Sequence of chain 1.TA:
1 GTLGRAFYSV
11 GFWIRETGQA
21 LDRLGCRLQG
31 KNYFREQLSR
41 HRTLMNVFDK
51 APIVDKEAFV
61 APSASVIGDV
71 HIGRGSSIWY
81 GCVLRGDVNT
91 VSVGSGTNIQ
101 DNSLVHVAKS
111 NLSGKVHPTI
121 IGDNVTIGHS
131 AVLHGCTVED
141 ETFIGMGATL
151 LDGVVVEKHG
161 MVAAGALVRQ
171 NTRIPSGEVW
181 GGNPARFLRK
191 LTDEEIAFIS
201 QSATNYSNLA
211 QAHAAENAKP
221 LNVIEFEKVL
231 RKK

Sequence of chain 1.BA:
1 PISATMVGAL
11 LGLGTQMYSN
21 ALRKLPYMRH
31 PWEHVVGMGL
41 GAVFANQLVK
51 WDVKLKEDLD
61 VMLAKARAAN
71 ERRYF

Binding-site contacts:
Ligand atom CB contacts residue T7X1 of chain 1.RB at 4.2 Å.
Ligand atom O2 contacts residue PTY1 of chain 1.IB at 3.7 Å.
Ligand atom O51 contacts residue TRP32 of chain 1.BA at 4.1 Å.
Ligand atom P contacts residue PGT1 of chain 1.PB at 3.6 Å.
Ligand atom C contacts residue ARG27 of chain 1.TA at 2.5 Å.
Ligand atom C1 contacts residue GLU33 of chain 1.BA at 4.0 Å.
Ligand atom O4 contacts residue PGT1 of chain 1.PB at 2.8 Å (h-bond).
Ligand atom C14 contacts residue PGT1 of chain 1.PB at 3.7 Å.
Ligand atom O12 contacts residue PTY1 of chain 1.IB at 3.7 Å.
Ligand atom O11 contacts residue PGT1 of chain 1.PB at 3.3 Å.
Ligand atom OT1 contacts residue ARG23 of chain 1.TA at 3.3 Å (salt-bridge).
Ligand atom OT2 contacts residue ARG23 of chain 1.TA at 1.3 Å (salt-bridge).
Ligand atom O2 contacts residue PGT1 of chain 1.PB at 3.7 Å.
Ligand atom O4 contacts residue T7X1 of chain 1.RB at 2.5 Å (h-bond).
Ligand atom C2 contacts residue ARG452 of chain 1.N at 4.1 Å.
Ligand atom C9 contacts residue LEU21 of chain 1.TA at 3.9 Å (hydrophobic).
Ligand atom C8 contacts residue T7X1 of chain 1.RB at 4.2 Å.
Ligand atom C13 contacts residue TRP32 of chain 1.BA at 3.3 Å (hydrophobic).
Ligand atom C14 contacts residue PTY1 of chain 1.IB at 4.2 Å.
Ligand atom P contacts residue T7X1 of chain 1.RB at 4.0 Å.
Ligand atom O12 contacts residue ARG452 of chain 1.N at 3.6 Å.
Ligand atom C10 contacts residue LEU21 of chain 1.TA at 3.7 Å (hydrophobic).
Ligand atom O3 contacts residue PGT1 of chain 1.PB at 3.4 Å (h-bond).
Ligand atom C6 contacts residue T7X1 of chain 1.RB at 4.1 Å.
Ligand atom CA contacts residue ARG23 of chain 1.TA at 3.2 Å.
Ligand atom C1 contacts residue PGT1 of chain 1.PB at 4.0 Å.
Ligand atom OT1 contacts residue ARG27 of chain 1.TA at 1.3 Å (salt-bridge).
Ligand atom C13 contacts residue GLU33 of chain 1.BA at 4.0 Å.
Ligand atom C2 contacts residue PTY1 of chain 1.IB at 4.2 Å.
Ligand atom C1 contacts residue TRP32 of chain 1.BA at 4.0 Å (hydrophobic).
Ligand atom CA contacts residue TYR198 of chain 1.RA at 3.8 Å (hydrophobic).
Ligand atom N contacts residue ARG23 of chain 1.TA at 3.0 Å (salt-bridge).
Ligand atom O12 contacts residue GLU33 of chain 1.BA at 3.1 Å (salt-bridge).
Ligand atom C contacts residue ARG23 of chain 1.TA at 2.4 Å.
Ligand atom CA contacts residue ARG27 of chain 1.TA at 3.4 Å.
Ligand atom C9 contacts residue TRP32 of chain 1.BA at 4.2 Å (hydrophobic).
Ligand atom C15 contacts residue PGT1 of chain 1.PB at 4.1 Å.
Ligand atom N contacts residue TYR198 of chain 1.RA at 3.9 Å.
Ligand atom OT2 contacts residue ARG27 of chain 1.TA at 3.4 Å (salt-bridge).
Ligand atom CB contacts residue ARG27 of chain 1.TA at 3.6 Å.

Sequence of chain 1.N:
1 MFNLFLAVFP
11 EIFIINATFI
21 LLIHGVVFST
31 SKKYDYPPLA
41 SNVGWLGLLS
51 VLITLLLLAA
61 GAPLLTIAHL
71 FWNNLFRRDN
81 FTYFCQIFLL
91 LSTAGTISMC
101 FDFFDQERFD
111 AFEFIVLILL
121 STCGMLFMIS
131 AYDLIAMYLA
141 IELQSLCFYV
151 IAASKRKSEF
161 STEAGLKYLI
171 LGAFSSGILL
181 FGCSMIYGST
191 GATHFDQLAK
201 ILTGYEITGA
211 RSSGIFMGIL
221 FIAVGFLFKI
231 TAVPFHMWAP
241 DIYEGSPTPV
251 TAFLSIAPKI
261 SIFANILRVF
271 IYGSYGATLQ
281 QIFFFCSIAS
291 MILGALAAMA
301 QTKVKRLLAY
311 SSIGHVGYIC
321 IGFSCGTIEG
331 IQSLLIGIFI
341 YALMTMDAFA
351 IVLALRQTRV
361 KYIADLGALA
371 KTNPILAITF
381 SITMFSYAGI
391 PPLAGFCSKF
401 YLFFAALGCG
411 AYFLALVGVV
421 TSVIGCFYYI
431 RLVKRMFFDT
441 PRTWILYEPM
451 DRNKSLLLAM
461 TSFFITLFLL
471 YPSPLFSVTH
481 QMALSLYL

Sequence of chain 1.RA:
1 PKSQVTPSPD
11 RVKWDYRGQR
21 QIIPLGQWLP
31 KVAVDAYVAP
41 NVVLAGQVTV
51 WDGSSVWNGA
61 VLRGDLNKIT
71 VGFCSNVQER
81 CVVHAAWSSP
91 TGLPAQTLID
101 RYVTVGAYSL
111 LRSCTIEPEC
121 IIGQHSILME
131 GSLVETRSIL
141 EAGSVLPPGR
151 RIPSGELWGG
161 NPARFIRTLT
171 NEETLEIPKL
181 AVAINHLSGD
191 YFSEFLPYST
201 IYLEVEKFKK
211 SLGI

This small molecule binds to this protein.
Small molecule (SMILES): CCCCCC(=O)OCC(CO[P](=O)(O)OC[C@H](N)C(=O)O)OC(=O)CCCCC